Sequence of chain 1.E:
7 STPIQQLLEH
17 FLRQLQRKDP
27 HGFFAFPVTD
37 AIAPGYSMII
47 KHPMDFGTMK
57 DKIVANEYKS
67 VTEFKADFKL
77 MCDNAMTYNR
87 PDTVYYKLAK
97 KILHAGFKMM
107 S

A small-molecule ligand and the protein it binds are described below.
Small molecule (SMILES): CC(=O)NCCCC[C@H](NC(=O)CN)C(=O)NCC(=O)NCC(=O)N[C@@H](CCCCNC(C)=O)C(=O)NCC=O

Binding-site contacts:
Ligand atom OH contacts residue ASN85 of chain 1.D at 2.8 Å (h-bond).
Ligand atom CD contacts residue TYR91 of chain 1.E at 3.7 Å (hydrophobic).
Ligand atom CH contacts residue VAL34 of chain 1.E at 3.7 Å (hydrophobic).
Ligand atom CH3 contacts residue PHE30 of chain 1.E at 3.9 Å (hydrophobic).
Ligand atom N contacts residue TYR91 of chain 1.E at 3.9 Å.
Ligand atom CH3 contacts residue VAL34 of chain 1.D at 3.8 Å (hydrophobic).
Ligand atom CA contacts residue TYR91 of chain 1.E at 3.9 Å (hydrophobic).
Ligand atom O contacts residue PRO40 of chain 1.E at 3.1 Å.
Ligand atom CE contacts residue ASN85 of chain 1.E at 3.4 Å.
Ligand atom CA contacts residue ILE38 of chain 1.D at 3.7 Å (hydrophobic).
Ligand atom CG contacts residue ILE38 of chain 1.E at 3.9 Å (hydrophobic).
Ligand atom NZ contacts residue VAL34 of chain 1.D at 3.7 Å.
Ligand atom O contacts residue PRO40 of chain 1.D at 3.9 Å.
Ligand atom C contacts residue ILE38 of chain 1.E at 3.9 Å (hydrophobic).
Ligand atom NZ contacts residue TYR91 of chain 1.E at 3.8 Å.
Ligand atom C contacts residue TYR84 of chain 1.D at 3.8 Å (hydrophobic).
Ligand atom OH contacts residue ALA81 of chain 1.E at 3.8 Å.
Ligand atom CB contacts residue TYR91 of chain 1.D at 3.4 Å (hydrophobic).
Ligand atom O contacts residue ILE38 of chain 1.E at 3.4 Å (h-bond).
Ligand atom CH contacts residue ASN85 of chain 1.E at 3.8 Å.
Ligand atom CA contacts residue TYR84 of chain 1.D at 3.4 Å (hydrophobic).
Ligand atom CH contacts residue VAL34 of chain 1.D at 3.8 Å (hydrophobic).
Ligand atom CE contacts residue TYR91 of chain 1.E at 3.9 Å (hydrophobic).
Ligand atom CA contacts residue TYR84 of chain 1.E at 3.9 Å (hydrophobic).
Ligand atom O contacts residue TYR84 of chain 1.D at 3.5 Å (h-bond).
Ligand atom NZ contacts residue VAL34 of chain 1.E at 3.9 Å.
Ligand atom CB contacts residue TYR91 of chain 1.E at 3.7 Å (hydrophobic).
Ligand atom CG contacts residue ASN85 of chain 1.D at 3.8 Å.
Ligand atom CH3 contacts residue VAL34 of chain 1.E at 3.5 Å (hydrophobic).
Ligand atom C contacts residue TYR91 of chain 1.E at 3.6 Å (hydrophobic).
Ligand atom CD contacts residue ASN85 of chain 1.D at 3.9 Å.
Ligand atom CB contacts residue ILE38 of chain 1.E at 3.6 Å (hydrophobic).
Ligand atom CH3 contacts residue PHE29 of chain 1.E at 3.7 Å (hydrophobic).
Ligand atom O contacts residue TYR91 of chain 1.E at 3.4 Å (h-bond).
Ligand atom CH3 contacts residue PHE29 of chain 1.D at 3.5 Å (hydrophobic).
Ligand atom CE contacts residue ASN85 of chain 1.D at 3.9 Å.
Ligand atom OH contacts residue ASN85 of chain 1.E at 2.8 Å (h-bond).
Ligand atom CD contacts residue TYR91 of chain 1.D at 3.6 Å (hydrophobic).
Ligand atom O contacts residue PRO40 of chain 1.D at 3.2 Å.
Ligand atom CH contacts residue ASN85 of chain 1.D at 3.7 Å.

Sequence of chain 1.D:
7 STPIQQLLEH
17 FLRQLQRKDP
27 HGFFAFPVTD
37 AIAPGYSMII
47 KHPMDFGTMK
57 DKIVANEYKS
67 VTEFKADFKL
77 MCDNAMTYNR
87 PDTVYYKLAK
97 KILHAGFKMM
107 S